The protein below binds the small molecule below.
Small molecule (SMILES): C=CC(=O)N[C@H]1CCN(c2ccc(C(N)=O)c(Oc3ccc(Oc4ccccc4)cc3)n2)C1

Sequence of chain 1.A:
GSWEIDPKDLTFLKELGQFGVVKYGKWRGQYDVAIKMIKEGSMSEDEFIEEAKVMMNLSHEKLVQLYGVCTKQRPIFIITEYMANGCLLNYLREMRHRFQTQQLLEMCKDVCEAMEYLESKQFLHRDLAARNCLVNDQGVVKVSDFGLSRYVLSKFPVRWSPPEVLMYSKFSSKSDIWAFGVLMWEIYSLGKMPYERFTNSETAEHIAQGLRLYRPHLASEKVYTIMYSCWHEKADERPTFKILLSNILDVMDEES

Binding-site contacts:
Ligand atom N17 contacts residue THR86 of chain 1.A at 3.3 Å (h-bond).
Ligand atom C30 contacts residue MET61 of chain 1.A at 3.5 Å (hydrophobic).
Ligand atom N17 contacts residue MET89 of chain 1.A at 3.6 Å (h-bond).
Ligand atom C29 contacts residue LEU154 of chain 1.A at 3.7 Å (hydrophobic).
Ligand atom C2 contacts residue LEU140 of chain 1.A at 3.7 Å (hydrophobic).
Ligand atom C10 contacts residue SER150 of chain 1.A at 3.5 Å.
Ligand atom C26 contacts residue ARG137 of chain 1.A at 3.6 Å.
Ligand atom O16 contacts residue MET89 of chain 1.A at 2.6 Å (h-bond).
Ligand atom O27 contacts residue ASP151 of chain 1.A at 3.2 Å (salt-bridge).
Ligand atom C30 contacts residue ASP151 of chain 1.A at 3.4 Å.
Ligand atom O16 contacts residue ALA40 of chain 1.A at 3.6 Å.
Ligand atom C13 contacts residue THR86 of chain 1.A at 3.4 Å.
Ligand atom N17 contacts residue ALA40 of chain 1.A at 3.4 Å.
Ligand atom C31 contacts residue MET61 of chain 1.A at 3.5 Å (hydrophobic).
Ligand atom C31 contacts residue ASP151 of chain 1.A at 3.5 Å.
Ligand atom C12 contacts residue ASP151 of chain 1.A at 3.5 Å.
Ligand atom C32 contacts residue ASP151 of chain 1.A at 3.6 Å.
Ligand atom C28 contacts residue ASP151 of chain 1.A at 3.1 Å.
Ligand atom O16 contacts residue TYR88 of chain 1.A at 3.5 Å.
Ligand atom C25 contacts residue CYS93 of chain 1.A at 3.2 Å (hydrophobic).
Ligand atom C11 contacts residue LYS42 of chain 1.A at 3.6 Å.
Ligand atom C31 contacts residue PHE152 of chain 1.A at 3.6 Å (hydrophobic).
Ligand atom C15 contacts residue ALA40 of chain 1.A at 3.4 Å (hydrophobic).
Ligand atom C33 contacts residue ASP151 of chain 1.A at 3.7 Å.
Ligand atom O8 contacts residue LEU140 of chain 1.A at 3.8 Å.
Ligand atom C12 contacts residue LYS42 of chain 1.A at 3.5 Å.
Ligand atom N17 contacts residue GLU87 of chain 1.A at 2.9 Å (salt-bridge).
Ligand atom O27 contacts residue LYS42 of chain 1.A at 3.4 Å (salt-bridge).
Ligand atom C11 contacts residue ASP151 of chain 1.A at 3.0 Å.
Ligand atom N1 contacts residue VAL28 of chain 1.A at 3.6 Å.
Ligand atom O8 contacts residue ALA40 of chain 1.A at 3.7 Å.
Ligand atom C14 contacts residue THR86 of chain 1.A at 3.4 Å.
Ligand atom C29 contacts residue ASP151 of chain 1.A at 3.2 Å.
Ligand atom N17 contacts residue LEU140 of chain 1.A at 3.6 Å.
Ligand atom N7 contacts residue VAL28 of chain 1.A at 3.6 Å.
Ligand atom C26 contacts residue CYS93 of chain 1.A at 2.1 Å (hydrophobic).
Ligand atom C15 contacts residue MET89 of chain 1.A at 3.4 Å (hydrophobic).
Ligand atom C18 contacts residue VAL28 of chain 1.A at 3.7 Å (hydrophobic).
Ligand atom C23 contacts residue CYS93 of chain 1.A at 3.7 Å (hydrophobic).
Ligand atom C11 contacts residue SER150 of chain 1.A at 3.5 Å.